Binding-site contacts:
Ligand atom CL3 contacts residue HIS227 of chain 1.A at 4.4 Å.
Ligand atom C17 contacts residue MET124 of chain 1.A at 4.3 Å (hydrophobic).
Ligand atom C04 contacts residue ILE127 of chain 1.A at 4.5 Å (hydrophobic).
Ligand atom CL3 contacts residue GLY224 of chain 1.A at 4.3 Å.
Ligand atom C02 contacts residue LEU131 of chain 1.A at 3.9 Å (hydrophobic).
Ligand atom C18 contacts residue LEU131 of chain 1.A at 3.9 Å (hydrophobic).
Ligand atom C14 contacts residue LEU87 of chain 1.A at 4.4 Å (hydrophobic).
Ligand atom CL4 contacts residue ALA53 of chain 1.A at 3.7 Å.
Ligand atom C13 contacts residue LEU87 of chain 1.A at 4.4 Å (hydrophobic).
Ligand atom CL1 contacts residue LEU131 of chain 1.A at 3.9 Å.
Ligand atom C12 contacts residue LEU90 of chain 1.A at 3.8 Å (hydrophobic).
Ligand atom CL4 contacts residue LEU228 of chain 1.A at 4.5 Å.
Ligand atom C03 contacts residue ILE127 of chain 1.A at 3.6 Å (hydrophobic).
Ligand atom CL2 contacts residue LEU52 of chain 1.A at 4.2 Å.
Ligand atom CL1 contacts residue PHE128 of chain 1.A at 3.3 Å.
Ligand atom C04 contacts residue MET124 of chain 1.A at 4.3 Å (hydrophobic).
Ligand atom C10 contacts residue PHE107 of chain 1.A at 4.4 Å (hydrophobic).
Ligand atom C02 contacts residue MET124 of chain 1.A at 3.4 Å (hydrophobic).
Ligand atom CL2 contacts residue GLU56 of chain 1.A at 3.5 Å.
Ligand atom C09 contacts residue PHE107 of chain 1.A at 4.2 Å (hydrophobic).
Ligand atom C10 contacts residue ALA53 of chain 1.A at 4.4 Å (hydrophobic).
Ligand atom CL2 contacts residue ARG97 of chain 1.A at 3.6 Å.
Ligand atom CL1 contacts residue MET124 of chain 1.A at 3.5 Å.
Ligand atom C02 contacts residue ILE127 of chain 1.A at 3.9 Å (hydrophobic).
Ligand atom C13 contacts residue LEU90 of chain 1.A at 4.4 Å (hydrophobic).
Ligand atom C08 contacts residue ALA53 of chain 1.A at 4.0 Å (hydrophobic).
Ligand atom C18 contacts residue PHE107 of chain 1.A at 3.5 Å (hydrophobic).
Ligand atom C12 contacts residue LEU94 of chain 1.A at 4.5 Å (hydrophobic).
Ligand atom C17 contacts residue PHE107 of chain 1.A at 3.5 Å (hydrophobic).
Ligand atom CL1 contacts residue ILE127 of chain 1.A at 3.6 Å.
Ligand atom C03 contacts residue MET124 of chain 1.A at 3.6 Å (hydrophobic).
Ligand atom C09 contacts residue ALA53 of chain 1.A at 3.9 Å (hydrophobic).
Ligand atom C18 contacts residue MET124 of chain 1.A at 3.6 Å (hydrophobic).
Ligand atom C08 contacts residue LEU49 of chain 1.A at 3.6 Å (hydrophobic).
Ligand atom CL3 contacts residue LEU228 of chain 1.A at 3.5 Å.
Ligand atom CL4 contacts residue LEU87 of chain 1.A at 4.2 Å.
Ligand atom C04 contacts residue MET91 of chain 1.A at 4.4 Å (hydrophobic).
Ligand atom C09 contacts residue LEU49 of chain 1.A at 3.6 Å (hydrophobic).
Ligand atom CL2 contacts residue LEU90 of chain 1.A at 4.4 Å.
Ligand atom C08 contacts residue PHE107 of chain 1.A at 4.4 Å (hydrophobic).

A protein and the small-molecule ligand that binds it are described below.
Small molecule (SMILES): ClC(Cl)=C(c1ccc(Cl)cc1)c1ccc(Cl)cc1

Sequence of chain 1.A:
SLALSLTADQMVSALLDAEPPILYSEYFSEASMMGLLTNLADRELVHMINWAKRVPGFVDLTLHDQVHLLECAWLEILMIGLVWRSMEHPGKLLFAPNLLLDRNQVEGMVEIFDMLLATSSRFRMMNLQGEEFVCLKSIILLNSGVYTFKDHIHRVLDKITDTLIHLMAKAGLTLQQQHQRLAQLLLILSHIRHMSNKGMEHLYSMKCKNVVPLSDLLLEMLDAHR